This small molecule binds to this protein.
Small molecule (SMILES): N#Cc1c(F)c(F)c(-c2ccc(O[C@H]3O[C@H](CO)[C@@H](O)[C@H](O)[C@@H]3O)c(Cl)c2)c(F)c1F

Sequence of chain 1.B:
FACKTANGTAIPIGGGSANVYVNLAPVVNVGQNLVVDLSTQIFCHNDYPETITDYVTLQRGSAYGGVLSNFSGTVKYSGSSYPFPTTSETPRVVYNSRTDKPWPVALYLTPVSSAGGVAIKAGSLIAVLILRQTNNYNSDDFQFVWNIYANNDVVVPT

Binding-site contacts:
Ligand atom O4 contacts residue ILE52 of chain 1.B at 3.6 Å.
Ligand atom O3 contacts residue GLN133 of chain 1.B at 2.8 Å (h-bond).
Ligand atom C6 contacts residue ILE52 of chain 1.B at 3.8 Å (hydrophobic).
Ligand atom FAI contacts residue TYR48 of chain 1.B at 3.8 Å.
Ligand atom C6 contacts residue ASP54 of chain 1.B at 3.4 Å.
Ligand atom O6 contacts residue ASN46 of chain 1.B at 3.1 Å (h-bond).
Ligand atom C6 contacts residue PHE1 of chain 1.B at 3.8 Å (hydrophobic).
Ligand atom C1 contacts residue PHE1 of chain 1.B at 3.7 Å (hydrophobic).
Ligand atom O2 contacts residue ILE13 of chain 1.B at 3.5 Å.
Ligand atom O3 contacts residue ASP140 of chain 1.B at 2.9 Å (salt-bridge).
Ligand atom CL1 contacts residue TYR137 of chain 1.B at 3.8 Å.
Ligand atom C5 contacts residue PHE1 of chain 1.B at 3.6 Å (hydrophobic).
Ligand atom FAL contacts residue TYR137 of chain 1.B at 3.1 Å.
Ligand atom CAC contacts residue TYR48 of chain 1.B at 3.7 Å (hydrophobic).
Ligand atom O3 contacts residue ASN135 of chain 1.B at 3.7 Å.
Ligand atom O4 contacts residue ASN135 of chain 1.B at 3.0 Å (h-bond).
Ligand atom O6 contacts residue ASP47 of chain 1.B at 3.0 Å (salt-bridge).
Ligand atom C3 contacts residue GLN133 of chain 1.B at 3.8 Å.
Ligand atom CAH contacts residue TYR48 of chain 1.B at 3.6 Å (hydrophobic).
Ligand atom O2 contacts residue PHE1 of chain 1.B at 2.6 Å (h-bond).
Ligand atom CBE contacts residue TYR48 of chain 1.B at 3.1 Å (hydrophobic).
Ligand atom CL1 contacts residue ASN138 of chain 1.B at 3.3 Å.
Ligand atom CAF contacts residue ILE52 of chain 1.B at 3.7 Å (hydrophobic).
Ligand atom NBF contacts residue TYR48 of chain 1.B at 3.5 Å (h-bond).
Ligand atom O5 contacts residue PHE1 of chain 1.B at 3.0 Å (h-bond).
Ligand atom C4 contacts residue ASP54 of chain 1.B at 3.2 Å.
Ligand atom O6 contacts residue PHE1 of chain 1.B at 2.8 Å (h-bond).
Ligand atom C2 contacts residue PHE1 of chain 1.B at 3.6 Å (hydrophobic).
Ligand atom O4 contacts residue ASP54 of chain 1.B at 2.4 Å (salt-bridge).
Ligand atom C4 contacts residue PHE1 of chain 1.B at 3.6 Å (hydrophobic).
Ligand atom O3 contacts residue PHE142 of chain 1.B at 3.5 Å.
Ligand atom C3 contacts residue ASP140 of chain 1.B at 3.3 Å.
Ligand atom CAJ contacts residue TYR48 of chain 1.B at 3.2 Å (hydrophobic).
Ligand atom C6 contacts residue ASN46 of chain 1.B at 3.3 Å.
Ligand atom CAK contacts residue TYR48 of chain 1.B at 3.5 Å (hydrophobic).
Ligand atom O6 contacts residue ASP54 of chain 1.B at 2.6 Å (salt-bridge).
Ligand atom CAI contacts residue TYR48 of chain 1.B at 3.5 Å (hydrophobic).
Ligand atom C4 contacts residue GLN133 of chain 1.B at 3.5 Å.
Ligand atom O4 contacts residue GLN133 of chain 1.B at 3.3 Å (h-bond).
Ligand atom CAL contacts residue TYR48 of chain 1.B at 3.6 Å (hydrophobic).